Binding-site contacts:
Ligand atom C4' contacts residue ARG25 of chain 1.B at 3.7 Å.
Ligand atom C2 contacts residue MET100 of chain 1.B at 3.3 Å (hydrophobic).
Ligand atom N6 contacts residue ALA44 of chain 1.B at 4.0 Å.
Ligand atom C4' contacts residue GLY24 of chain 1.B at 3.9 Å.
Ligand atom O2A contacts residue MN1 of chain 1.I at 2.7 Å.
Ligand atom O3G contacts residue MN1 of chain 1.I at 3.5 Å.
Ligand atom N7 contacts residue ASP164 of chain 1.B at 3.8 Å.
Ligand atom C5' contacts residue ARG25 of chain 1.B at 3.5 Å.
Ligand atom PB contacts residue SER27 of chain 1.B at 4.0 Å.
Ligand atom O3A contacts residue GLY26 of chain 1.B at 3.4 Å.
Ligand atom PG contacts residue MN1 of chain 1.I at 3.8 Å.
Ligand atom O2A contacts residue LYS29 of chain 1.B at 3.4 Å (salt-bridge).
Ligand atom PG contacts residue LYS147 of chain 1.B at 3.8 Å.
Ligand atom PB contacts residue GLY26 of chain 1.B at 3.8 Å.
Ligand atom C5' contacts residue GLY26 of chain 1.B at 3.5 Å.
Ligand atom N1 contacts residue ALA44 of chain 1.B at 4.1 Å.
Ligand atom O3A contacts residue LYS29 of chain 1.B at 3.7 Å.
Ligand atom N7 contacts residue LYS29 of chain 1.B at 3.9 Å.
Ligand atom O3G contacts residue LYS147 of chain 1.B at 2.6 Å (salt-bridge).
Ligand atom N6 contacts residue GLU98 of chain 1.B at 3.2 Å (salt-bridge).
Ligand atom N1 contacts residue MET100 of chain 1.B at 3.2 Å (h-bond).
Ligand atom O2A contacts residue ASP164 of chain 1.B at 3.0 Å (salt-bridge).
Ligand atom O1G contacts residue LYS147 of chain 1.B at 4.0 Å.
Ligand atom C2 contacts residue LEU99 of chain 1.B at 3.6 Å (hydrophobic).
Ligand atom N3B contacts residue MN1 of chain 1.I at 3.9 Å.
Ligand atom PA contacts residue LYS29 of chain 1.B at 3.9 Å.
Ligand atom O2B contacts residue SER27 of chain 1.B at 4.1 Å.
Ligand atom O5' contacts residue LYS29 of chain 1.B at 3.7 Å.
Ligand atom N6 contacts residue THR97 of chain 1.B at 3.6 Å.
Ligand atom O2G contacts residue MN1 of chain 1.I at 3.3 Å.
Ligand atom N1 contacts residue LEU99 of chain 1.B at 3.6 Å.
Ligand atom C8 contacts residue LYS29 of chain 1.B at 3.7 Å.
Ligand atom O2' contacts residue THR104 of chain 1.B at 3.8 Å.
Ligand atom O2B contacts residue GLY26 of chain 1.B at 3.8 Å.
Ligand atom O1B contacts residue SER27 of chain 1.B at 2.8 Å (h-bond).
Ligand atom O4' contacts residue GLY24 of chain 1.B at 3.7 Å.
Ligand atom O2G contacts residue ASP149 of chain 1.B at 4.0 Å.
Ligand atom PA contacts residue MN1 of chain 1.I at 4.0 Å.
Ligand atom O1B contacts residue GLY26 of chain 1.B at 3.4 Å.
Ligand atom N3 contacts residue MET100 of chain 1.B at 4.1 Å.

This small molecule binds to this protein.
Small molecule (SMILES): Nc1ncnc2c1ncn2[C@@H]1O[C@H](CO[P](=O)(O)O[P](=O)(O)NP(=O)(O)O)[C@@H](O)[C@H]1O

Sequence of chain 1.B:
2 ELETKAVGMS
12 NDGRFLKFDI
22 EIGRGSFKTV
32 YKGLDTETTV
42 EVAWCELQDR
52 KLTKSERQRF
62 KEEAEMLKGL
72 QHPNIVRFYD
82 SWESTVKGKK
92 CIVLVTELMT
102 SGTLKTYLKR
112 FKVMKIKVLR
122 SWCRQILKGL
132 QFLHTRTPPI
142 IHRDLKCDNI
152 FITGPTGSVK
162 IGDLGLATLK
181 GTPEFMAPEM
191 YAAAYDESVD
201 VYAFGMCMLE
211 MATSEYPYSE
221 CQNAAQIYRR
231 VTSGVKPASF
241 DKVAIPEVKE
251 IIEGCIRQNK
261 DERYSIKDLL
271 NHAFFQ